Binding-site contacts:
Ligand atom C1 contacts residue ALA125 of chain 2.A at 4.3 Å (hydrophobic).
Ligand atom C4 contacts residue THR179 of chain 2.A at 3.5 Å.
Ligand atom C1 contacts residue GLY121 of chain 2.A at 3.5 Å.
Ligand atom N2 contacts residue PRO16 of chain 2.A at 4.3 Å.
Ligand atom O41 contacts residue LYS220 of chain 2.A at 3.3 Å (salt-bridge).
Ligand atom N2 contacts residue GDS1 of chain 2.B at 4.1 Å.
Ligand atom O21 contacts residue TRP122 of chain 2.A at 4.1 Å.
Ligand atom N2 contacts residue TRP176 of chain 2.A at 3.7 Å.
Ligand atom C6 contacts residue THR179 of chain 2.A at 3.7 Å.
Ligand atom C3 contacts residue THR179 of chain 2.A at 4.0 Å.
Ligand atom O22 contacts residue VAL126 of chain 2.A at 4.3 Å.
Ligand atom O21 contacts residue GLY121 of chain 2.A at 3.6 Å.
Ligand atom C6 contacts residue GLY121 of chain 2.A at 4.2 Å.
Ligand atom N4 contacts residue VAL14 of chain 2.A at 4.2 Å.
Ligand atom O21 contacts residue TRP176 of chain 2.A at 3.5 Å.
Ligand atom C5 contacts residue LEU184 of chain 2.A at 4.5 Å (hydrophobic).
Ligand atom C6 contacts residue ALA125 of chain 2.A at 3.9 Å (hydrophobic).
Ligand atom O41 contacts residue VAL14 of chain 2.A at 2.9 Å (h-bond).
Ligand atom O21 contacts residue GDS1 of chain 2.B at 4.1 Å.
Ligand atom O21 contacts residue GLY118 of chain 2.A at 3.8 Å.
Ligand atom O22 contacts residue PRO16 of chain 2.A at 3.6 Å.
Ligand atom C3 contacts residue PRO16 of chain 2.A at 4.3 Å (hydrophobic).
Ligand atom C1 contacts residue LEU184 of chain 2.A at 4.0 Å (hydrophobic).
Ligand atom C2 contacts residue VAL126 of chain 2.A at 3.7 Å (hydrophobic).
Ligand atom C5 contacts residue THR179 of chain 2.A at 3.3 Å.
Ligand atom C6 contacts residue LEU184 of chain 2.A at 3.5 Å (hydrophobic).
Ligand atom N2 contacts residue VAL126 of chain 2.A at 4.0 Å.
Ligand atom O22 contacts residue GDS1 of chain 2.B at 3.4 Å.
Ligand atom O21 contacts residue VAL126 of chain 2.A at 3.8 Å.
Ligand atom C6 contacts residue VAL126 of chain 2.A at 4.2 Å (hydrophobic).
Ligand atom C3 contacts residue VAL126 of chain 2.A at 4.2 Å (hydrophobic).
Ligand atom C1 contacts residue THR179 of chain 2.A at 4.2 Å.
Ligand atom C5 contacts residue LEU183 of chain 2.A at 4.4 Å (hydrophobic).
Ligand atom C2 contacts residue TRP176 of chain 2.A at 4.3 Å (hydrophobic).
Ligand atom O42 contacts residue THR179 of chain 2.A at 4.0 Å.
Ligand atom C1 contacts residue VAL126 of chain 2.A at 3.7 Å (hydrophobic).
Ligand atom O22 contacts residue TRP176 of chain 2.A at 3.9 Å.
Ligand atom C2 contacts residue THR179 of chain 2.A at 4.3 Å.
Ligand atom N4 contacts residue THR179 of chain 2.A at 3.9 Å.
Ligand atom C3 contacts residue VAL14 of chain 2.A at 4.2 Å (hydrophobic).

Sequence of chain 2.A:
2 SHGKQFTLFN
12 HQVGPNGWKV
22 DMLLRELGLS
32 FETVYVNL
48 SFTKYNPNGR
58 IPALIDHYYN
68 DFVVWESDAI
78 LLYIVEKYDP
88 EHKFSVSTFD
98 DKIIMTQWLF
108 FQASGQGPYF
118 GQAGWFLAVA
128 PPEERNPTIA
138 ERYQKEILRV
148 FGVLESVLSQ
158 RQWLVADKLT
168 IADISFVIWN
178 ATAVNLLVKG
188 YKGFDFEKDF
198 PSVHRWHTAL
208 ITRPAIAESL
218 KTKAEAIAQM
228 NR

A protein and the small-molecule ligand that binds it are described below.
Small molecule (SMILES): O=[N+]([O-])c1cccc([N+](=O)[O-])c1